Sequence of chain 1.A:
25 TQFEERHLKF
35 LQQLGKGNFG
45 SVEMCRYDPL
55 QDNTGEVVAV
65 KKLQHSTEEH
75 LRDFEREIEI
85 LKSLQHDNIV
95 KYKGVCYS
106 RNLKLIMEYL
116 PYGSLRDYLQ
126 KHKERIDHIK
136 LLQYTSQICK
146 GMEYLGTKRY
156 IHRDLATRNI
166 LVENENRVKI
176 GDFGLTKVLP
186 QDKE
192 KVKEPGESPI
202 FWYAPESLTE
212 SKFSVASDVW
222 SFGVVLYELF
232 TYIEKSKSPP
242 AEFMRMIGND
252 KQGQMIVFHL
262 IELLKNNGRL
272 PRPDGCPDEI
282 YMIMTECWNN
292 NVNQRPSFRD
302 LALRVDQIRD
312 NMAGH

A small-molecule ligand and the protein it binds are described below.
Small molecule (SMILES): CCn1c(C(=O)N(C2CC2)C2CC2)cc2c3c(ncn3C)c(Nc3nc(C)c(C)s3)nc21

Binding-site contacts:
Ligand atom C8 contacts residue ALA63 of chain 1.A at 3.5 Å (hydrophobic).
Ligand atom N27 contacts residue LEU115 of chain 1.A at 3.5 Å (h-bond).
Ligand atom C4 contacts residue LEU38 of chain 1.A at 3.6 Å (hydrophobic).
Ligand atom C25 contacts residue GLY41 of chain 1.A at 3.6 Å.
Ligand atom C21 contacts residue ASP177 of chain 1.A at 3.8 Å.
Ligand atom C6 contacts residue LEU166 of chain 1.A at 3.5 Å (hydrophobic).
Ligand atom N9 contacts residue LEU166 of chain 1.A at 3.3 Å.
Ligand atom C23 contacts residue ARG163 of chain 1.A at 3.6 Å.
Ligand atom C26 contacts residue LEU115 of chain 1.A at 3.5 Å (hydrophobic).
Ligand atom C23 contacts residue ASP177 of chain 1.A at 3.4 Å.
Ligand atom N9 contacts residue ALA63 of chain 1.A at 3.5 Å.
Ligand atom N7 contacts residue LEU115 of chain 1.A at 2.9 Å (h-bond).
Ligand atom C25 contacts residue LYS40 of chain 1.A at 3.6 Å.
Ligand atom C1 contacts residue LEU166 of chain 1.A at 3.8 Å (hydrophobic).
Ligand atom N27 contacts residue TYR114 of chain 1.A at 2.8 Å (h-bond).
Ligand atom N3 contacts residue LEU38 of chain 1.A at 3.8 Å.
Ligand atom S28 contacts residue GLY118 of chain 1.A at 3.6 Å.
Ligand atom C16 contacts residue LEU38 of chain 1.A at 3.4 Å (hydrophobic).
Ligand atom C8 contacts residue GLU113 of chain 1.A at 3.2 Å.
Ligand atom C31 contacts residue PRO116 of chain 1.A at 3.6 Å (hydrophobic).
Ligand atom N27 contacts residue GLY118 of chain 1.A at 3.7 Å.
Ligand atom C24 contacts residue ASP177 of chain 1.A at 3.5 Å.
Ligand atom C22 contacts residue ARG163 of chain 1.A at 3.6 Å.
Ligand atom C2 contacts residue LEU166 of chain 1.A at 3.6 Å (hydrophobic).
Ligand atom O19 contacts residue GLY39 of chain 1.A at 3.2 Å.
Ligand atom C31 contacts residue TYR114 of chain 1.A at 3.2 Å (hydrophobic).
Ligand atom C10 contacts residue VAL46 of chain 1.A at 3.6 Å (hydrophobic).
Ligand atom C8 contacts residue LEU115 of chain 1.A at 3.4 Å (hydrophobic).
Ligand atom S28 contacts residue LEU38 of chain 1.A at 3.7 Å.
Ligand atom C14 contacts residue LEU166 of chain 1.A at 3.6 Å (hydrophobic).
Ligand atom C14 contacts residue ALA63 of chain 1.A at 3.7 Å (hydrophobic).
Ligand atom C26 contacts residue GLY118 of chain 1.A at 3.4 Å.
Ligand atom C22 contacts residue LEU166 of chain 1.A at 3.8 Å (hydrophobic).
Ligand atom N15 contacts residue TYR114 of chain 1.A at 3.3 Å.
Ligand atom C29 contacts residue TYR114 of chain 1.A at 3.4 Å (hydrophobic).
Ligand atom N7 contacts residue TYR114 of chain 1.A at 3.8 Å.
Ligand atom C23 contacts residue ASN164 of chain 1.A at 3.2 Å.
Ligand atom C26 contacts residue TYR114 of chain 1.A at 3.7 Å (hydrophobic).
Ligand atom C4 contacts residue LEU115 of chain 1.A at 3.8 Å (hydrophobic).
Ligand atom N15 contacts residue LEU115 of chain 1.A at 2.9 Å (h-bond).